Binding-site contacts:
Ligand atom C19 contacts residue MET508 of chain 1.A at 3.3 Å (hydrophobic).
Ligand atom C18 contacts residue SER507 of chain 1.A at 3.7 Å.
Ligand atom CL8 contacts residue ILE304 of chain 1.A at 3.6 Å.
Ligand atom C22 contacts residue PHE380 of chain 1.A at 3.7 Å (hydrophobic).
Ligand atom N41 contacts residue THR311 of chain 1.A at 3.5 Å.
Ligand atom CL9 contacts residue GLY307 of chain 1.A at 3.4 Å.
Ligand atom C40 contacts residue THR311 of chain 1.A at 3.6 Å.
Ligand atom O07 contacts residue TYR505 of chain 1.A at 3.7 Å.
Ligand atom C32 contacts residue TYR132 of chain 1.A at 3.6 Å (hydrophobic).
Ligand atom CL9 contacts residue PHE126 of chain 1.A at 3.8 Å.
Ligand atom C26 contacts residue LEU376 of chain 1.A at 3.2 Å (hydrophobic).
Ligand atom C30 contacts residue LEU376 of chain 1.A at 3.7 Å (hydrophobic).
Ligand atom C31 contacts residue TYR132 of chain 1.A at 3.6 Å (hydrophobic).
Ligand atom C18 contacts residue HIS377 of chain 1.A at 3.5 Å.
Ligand atom C24 contacts residue MET508 of chain 1.A at 3.3 Å (hydrophobic).
Ligand atom C25 contacts residue LEU376 of chain 1.A at 3.4 Å (hydrophobic).
Ligand atom C44 contacts residue GLY303 of chain 1.A at 3.6 Å.
Ligand atom C32 contacts residue TYR118 of chain 1.A at 3.8 Å (hydrophobic).
Ligand atom C46 contacts residue HEM1 of chain 1.B at 3.4 Å.
Ligand atom C14 contacts residue PRO230 of chain 1.A at 3.7 Å (hydrophobic).
Ligand atom C21 contacts residue PHE233 of chain 1.A at 3.3 Å (hydrophobic).
Ligand atom O07 contacts residue SER506 of chain 1.A at 3.4 Å (h-bond).
Ligand atom C28 contacts residue SER378 of chain 1.A at 3.6 Å.
Ligand atom C40 contacts residue HEM1 of chain 1.B at 3.0 Å.
Ligand atom C12 contacts residue TYR505 of chain 1.A at 3.3 Å (hydrophobic).
Ligand atom O29 contacts residue LEU376 of chain 1.A at 3.1 Å.
Ligand atom CL8 contacts residue ILE131 of chain 1.A at 3.4 Å.
Ligand atom N10 contacts residue ALA61 of chain 1.A at 3.3 Å (h-bond).
Ligand atom N41 contacts residue GLY307 of chain 1.A at 3.5 Å.
Ligand atom C25 contacts residue MET508 of chain 1.A at 3.6 Å (hydrophobic).
Ligand atom C21 contacts residue PHE380 of chain 1.A at 3.6 Å (hydrophobic).
Ligand atom C31 contacts residue TYR118 of chain 1.A at 3.5 Å (hydrophobic).
Ligand atom C13 contacts residue TYR505 of chain 1.A at 3.5 Å (hydrophobic).
Ligand atom C30 contacts residue TYR118 of chain 1.A at 3.3 Å (hydrophobic).
Ligand atom C13 contacts residue PRO230 of chain 1.A at 3.5 Å (hydrophobic).
Ligand atom N39 contacts residue HEM1 of chain 1.B at 2.2 Å.
Ligand atom C38 contacts residue HEM1 of chain 1.B at 3.0 Å.
Ligand atom CL8 contacts residue GLY303 of chain 1.A at 3.6 Å.
Ligand atom C09 contacts residue ALA61 of chain 1.A at 3.5 Å (hydrophobic).
Ligand atom C27 contacts residue TYR118 of chain 1.A at 3.4 Å (hydrophobic).

Sequence of chain 1.A:
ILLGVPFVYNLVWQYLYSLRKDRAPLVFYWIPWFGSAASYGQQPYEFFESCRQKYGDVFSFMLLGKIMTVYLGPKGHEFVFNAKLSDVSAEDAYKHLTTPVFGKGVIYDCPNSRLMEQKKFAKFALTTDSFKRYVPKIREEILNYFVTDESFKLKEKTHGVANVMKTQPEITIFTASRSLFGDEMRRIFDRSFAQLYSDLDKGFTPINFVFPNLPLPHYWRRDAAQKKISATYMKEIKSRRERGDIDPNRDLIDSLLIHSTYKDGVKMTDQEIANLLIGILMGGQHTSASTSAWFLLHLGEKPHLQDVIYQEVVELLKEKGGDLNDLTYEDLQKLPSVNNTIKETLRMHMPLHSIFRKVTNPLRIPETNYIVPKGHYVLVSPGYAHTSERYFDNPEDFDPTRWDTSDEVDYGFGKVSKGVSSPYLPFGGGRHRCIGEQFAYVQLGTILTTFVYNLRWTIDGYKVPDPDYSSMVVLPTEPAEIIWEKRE

This small molecule binds to this protein.
Small molecule (SMILES): CC[C@@H](C)n1ncn(-c2ccc(N3CCN(c4ccc(OC[C@H]5CO[C@](Cn6cncn6)(c6ccc(Cl)cc6Cl)O5)cc4)CC3)cc2)c1=O